Binding-site contacts:
Ligand atom C4 contacts residue SER76 of chain 1.A at 4.4 Å.
Ligand atom C2 contacts residue TYR122 of chain 1.A at 3.5 Å (hydrophobic).
Ligand atom C4 contacts residue TYR122 of chain 1.A at 3.5 Å (hydrophobic).
Ligand atom C8 contacts residue TYR122 of chain 1.A at 4.5 Å (hydrophobic).
Ligand atom C6 contacts residue TRP123 of chain 1.A at 4.3 Å (hydrophobic).
Ligand atom C10 contacts residue TYR122 of chain 1.A at 4.1 Å (hydrophobic).
Ligand atom O1 contacts residue TYR122 of chain 1.A at 4.1 Å.
Ligand atom C1 contacts residue TYR78 of chain 1.A at 3.4 Å (hydrophobic).
Ligand atom C11 contacts residue TYR122 of chain 1.A at 3.9 Å (hydrophobic).
Ligand atom C4 contacts residue GLA1 of chain 1.J at 4.2 Å.
Ligand atom C6 contacts residue TYR122 of chain 1.A at 4.1 Å (hydrophobic).
Ligand atom C11 contacts residue GLA1 of chain 1.J at 3.6 Å.
Ligand atom C1 contacts residue GLA1 of chain 1.J at 1.4 Å.
Ligand atom C5 contacts residue SER76 of chain 1.A at 4.2 Å.
Ligand atom C2 contacts residue TRP123 of chain 1.A at 3.9 Å (hydrophobic).
Ligand atom C10 contacts residue GLA1 of chain 1.J at 2.3 Å.
Ligand atom C1 contacts residue TYR122 of chain 1.A at 3.9 Å (hydrophobic).
Ligand atom C3 contacts residue SER76 of chain 1.A at 4.0 Å.
Ligand atom C11 contacts residue TYR78 of chain 1.A at 4.4 Å (hydrophobic).
Ligand atom C3 contacts residue TYR122 of chain 1.A at 3.3 Å (hydrophobic).
Ligand atom C3 contacts residue TYR78 of chain 1.A at 4.1 Å (hydrophobic).
Ligand atom C2 contacts residue TYR78 of chain 1.A at 3.5 Å (hydrophobic).
Ligand atom C2 contacts residue GLA1 of chain 1.J at 2.4 Å.
Ligand atom C5 contacts residue TYR122 of chain 1.A at 3.8 Å (hydrophobic).
Ligand atom C3 contacts residue TRP123 of chain 1.A at 3.7 Å (hydrophobic).
Ligand atom C3 contacts residue GLA1 of chain 1.J at 3.7 Å.
Ligand atom C6 contacts residue SER76 of chain 1.A at 3.3 Å.
Ligand atom C10 contacts residue TYR78 of chain 1.A at 3.8 Å (hydrophobic).

Sequence of chain 1.A:
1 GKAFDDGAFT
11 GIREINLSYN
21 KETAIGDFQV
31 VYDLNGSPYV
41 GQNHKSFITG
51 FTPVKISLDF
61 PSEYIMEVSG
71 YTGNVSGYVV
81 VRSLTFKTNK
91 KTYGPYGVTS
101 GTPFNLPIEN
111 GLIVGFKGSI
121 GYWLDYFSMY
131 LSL

This protein binds this small molecule.
Small molecule (SMILES): Cc1cc(=O)oc2ccccc12